Binding-site contacts:
Ligand atom C18 contacts residue SER309 of chain 1.C at 3.4 Å.
Ligand atom C4 contacts residue PHE79 of chain 1.C at 3.7 Å (hydrophobic).
Ligand atom C18 contacts residue VAL382 of chain 1.C at 3.6 Å (hydrophobic).
Ligand atom C7 contacts residue TYR185 of chain 1.C at 3.5 Å (hydrophobic).
Ligand atom S contacts residue TYR185 of chain 1.C at 3.5 Å.
Ligand atom C15 contacts residue LEU384 of chain 1.C at 3.4 Å (hydrophobic).
Ligand atom C20 contacts residue LEU341 of chain 1.C at 3.7 Å (hydrophobic).
Ligand atom C20 contacts residue ASN339 of chain 1.C at 3.5 Å.
Ligand atom C13 contacts residue TYR81 of chain 1.C at 3.6 Å (hydrophobic).
Ligand atom C20 contacts residue ALA340 of chain 1.C at 3.6 Å (hydrophobic).
Ligand atom C15 contacts residue TYR289 of chain 1.C at 3.5 Å (hydrophobic).
Ligand atom C4 contacts residue GLU71 of chain 1.C at 3.4 Å.
Ligand atom O contacts residue TYR185 of chain 1.C at 3.6 Å.
Ligand atom C13 contacts residue PHE79 of chain 1.C at 3.6 Å (hydrophobic).
Ligand atom C12 contacts residue LEU384 of chain 1.C at 3.6 Å (hydrophobic).
Ligand atom S contacts residue TYR308 of chain 1.C at 3.7 Å.
Ligand atom C4 contacts residue VAL70 of chain 1.C at 3.5 Å (hydrophobic).
Ligand atom C3 contacts residue PHE79 of chain 1.C at 3.5 Å (hydrophobic).
Ligand atom C17 contacts residue LEU341 of chain 1.C at 3.6 Å (hydrophobic).
Ligand atom C14 contacts residue LEU384 of chain 1.C at 3.2 Å (hydrophobic).
Ligand atom C6 contacts residue TYR185 of chain 1.C at 3.4 Å (hydrophobic).
Ligand atom C16 contacts residue TYR308 of chain 1.C at 3.4 Å (hydrophobic).
Ligand atom C20 contacts residue TYR308 of chain 1.C at 3.5 Å (hydrophobic).
Ligand atom N4 contacts residue LEU384 of chain 1.C at 2.8 Å (h-bond).
Ligand atom O1 contacts residue LEU362 of chain 1.C at 3.7 Å.
Ligand atom C17 contacts residue TYR289 of chain 1.C at 3.5 Å (hydrophobic).
Ligand atom C8 contacts residue TYR185 of chain 1.C at 3.7 Å (hydrophobic).
Ligand atom C19 contacts residue SER309 of chain 1.C at 3.5 Å.
Ligand atom C14 contacts residue THR171 of chain 1.C at 3.5 Å.
Ligand atom C19 contacts residue ASN339 of chain 1.C at 3.5 Å.
Ligand atom C19 contacts residue LEU341 of chain 1.C at 3.7 Å (hydrophobic).
Ligand atom N1 contacts residue PHE79 of chain 1.C at 3.3 Å.
Ligand atom C11 contacts residue TYR289 of chain 1.C at 3.3 Å (hydrophobic).
Ligand atom C17 contacts residue TYR308 of chain 1.C at 3.7 Å (hydrophobic).
Ligand atom N2 contacts residue TYR185 of chain 1.C at 3.7 Å.
Ligand atom N contacts residue PHE79 of chain 1.C at 3.7 Å.
Ligand atom C21 contacts residue TYR308 of chain 1.C at 3.3 Å (hydrophobic).
Ligand atom C4 contacts residue ASP72 of chain 1.C at 3.5 Å.
Ligand atom C2 contacts residue PHE79 of chain 1.C at 3.6 Å (hydrophobic).
Ligand atom C15 contacts residue LEU383 of chain 1.C at 3.3 Å (hydrophobic).

The small molecule below binds the protein below.
Small molecule (SMILES): Cc1nn(C)c(C)c1Cc1nnc(-c2sc3ccccc3c2OC2CCNCC2)o1

Sequence of chain 1.C:
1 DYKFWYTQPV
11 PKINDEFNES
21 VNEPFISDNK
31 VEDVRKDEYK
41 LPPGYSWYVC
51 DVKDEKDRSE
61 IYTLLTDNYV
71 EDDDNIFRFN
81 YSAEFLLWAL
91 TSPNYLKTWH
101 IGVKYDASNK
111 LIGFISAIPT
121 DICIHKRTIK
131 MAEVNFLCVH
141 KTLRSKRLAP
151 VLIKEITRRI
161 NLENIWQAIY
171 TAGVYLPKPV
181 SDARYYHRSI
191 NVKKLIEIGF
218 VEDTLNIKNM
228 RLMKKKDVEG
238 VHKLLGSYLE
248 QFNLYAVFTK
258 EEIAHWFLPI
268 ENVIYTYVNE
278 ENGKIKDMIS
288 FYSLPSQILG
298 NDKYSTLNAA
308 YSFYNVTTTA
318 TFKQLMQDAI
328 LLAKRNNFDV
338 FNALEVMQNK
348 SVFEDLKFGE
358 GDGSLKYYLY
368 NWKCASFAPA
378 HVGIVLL